Sequence of chain 1.GA:
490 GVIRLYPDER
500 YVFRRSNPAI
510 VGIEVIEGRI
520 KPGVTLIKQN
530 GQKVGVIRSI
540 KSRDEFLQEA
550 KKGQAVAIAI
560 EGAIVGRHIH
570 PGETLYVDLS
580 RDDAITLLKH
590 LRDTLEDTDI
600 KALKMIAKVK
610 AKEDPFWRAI

The protein below binds the small molecule below.
Small molecule (SMILES): CSCC[C@H](N)C(=O)O

Binding-site contacts:
Ligand atom CG contacts residue SER541 of chain 1.GA at 3.1 Å.
Ligand atom CG contacts residue LYS540 of chain 1.GA at 3.6 Å.
Ligand atom CB contacts residue SER541 of chain 1.GA at 3.2 Å.
Ligand atom CG contacts residue ALA556 of chain 1.GA at 3.1 Å (hydrophobic).
Ligand atom SD contacts residue ALA556 of chain 1.GA at 3.9 Å.
Ligand atom CB contacts residue ARG542 of chain 1.GA at 4.5 Å.
Ligand atom CA contacts residue SER541 of chain 1.GA at 3.1 Å.
Ligand atom CB contacts residue ALA556 of chain 1.GA at 2.9 Å (hydrophobic).
Ligand atom CA contacts residue LYS540 of chain 1.GA at 4.4 Å.
Ligand atom CA contacts residue ALA556 of chain 1.GA at 4.3 Å (hydrophobic).
Ligand atom CE contacts residue ALA554 of chain 1.GA at 3.6 Å (hydrophobic).
Ligand atom CE contacts residue TYR500 of chain 1.GA at 3.8 Å (hydrophobic).
Ligand atom SD contacts residue GLY511 of chain 1.GA at 4.3 Å.
Ligand atom N contacts residue SER541 of chain 1.GA at 3.5 Å (h-bond).
Ligand atom CB contacts residue LYS540 of chain 1.GA at 3.3 Å.
Ligand atom CG contacts residue VAL555 of chain 1.GA at 3.8 Å (hydrophobic).
Ligand atom SD contacts residue VAL555 of chain 1.GA at 4.2 Å.
Ligand atom CE contacts residue VAL555 of chain 1.GA at 4.1 Å (hydrophobic).
Ligand atom SD contacts residue TYR500 of chain 1.GA at 4.1 Å.
Ligand atom C contacts residue SER541 of chain 1.GA at 4.4 Å.
Ligand atom CA contacts residue ARG542 of chain 1.GA at 4.1 Å.